Binding-site contacts:
Ligand atom O7 contacts residue PHE120 of chain 1.B at 4.1 Å.
Ligand atom O7 contacts residue ASN122 of chain 1.B at 3.2 Å (h-bond).
Ligand atom C5 contacts residue PHE120 of chain 1.B at 4.5 Å (hydrophobic).
Ligand atom C6 contacts residue PHE120 of chain 1.B at 3.7 Å (hydrophobic).
Ligand atom C5 contacts residue ASP166 of chain 1.B at 3.7 Å.
Ligand atom O5 contacts residue PHE120 of chain 1.B at 4.3 Å.
Ligand atom O7 contacts residue THR124 of chain 1.B at 4.4 Å.
Ligand atom N2 contacts residue ASN122 of chain 1.B at 2.8 Å (h-bond).
Ligand atom C4 contacts residue ASN122 of chain 1.B at 4.3 Å.
Ligand atom C2 contacts residue ASN122 of chain 1.B at 2.4 Å.
Ligand atom C2 contacts residue THR124 of chain 1.B at 4.1 Å.
Ligand atom C5 contacts residue THR124 of chain 1.B at 4.1 Å.
Ligand atom C8 contacts residue ASN122 of chain 1.B at 4.4 Å.
Ligand atom C5 contacts residue ASN122 of chain 1.B at 3.7 Å.
Ligand atom C3 contacts residue ASN122 of chain 1.B at 3.8 Å.
Ligand atom O4 contacts residue ASP166 of chain 1.B at 4.4 Å.
Ligand atom C1 contacts residue ASN122 of chain 1.B at 1.4 Å.
Ligand atom C1 contacts residue THR124 of chain 1.B at 3.5 Å.
Ligand atom O6 contacts residue PHE120 of chain 1.B at 4.3 Å.
Ligand atom C3 contacts residue THR124 of chain 1.B at 4.4 Å.
Ligand atom C8 contacts residue PHE120 of chain 1.B at 3.5 Å (hydrophobic).
Ligand atom C8 contacts residue LEU126 of chain 1.B at 4.3 Å (hydrophobic).
Ligand atom C7 contacts residue ASN122 of chain 1.B at 3.2 Å.
Ligand atom O5 contacts residue ASN122 of chain 1.B at 2.5 Å (h-bond).
Ligand atom C7 contacts residue PHE120 of chain 1.B at 4.2 Å (hydrophobic).
Ligand atom N2 contacts residue THR124 of chain 1.B at 3.9 Å.
Ligand atom O5 contacts residue THR124 of chain 1.B at 4.1 Å.
Ligand atom C6 contacts residue ASP166 of chain 1.B at 3.6 Å.

A protein and the small-molecule ligand that binds it are described below.
Small molecule (SMILES): CC(=O)N[C@H]1[C@H](O[C@H]2[C@H](O)[C@@H](NC(C)=O)CO[C@@H]2CO)O[C@H](CO)[C@@H](O[C@@H]2O[C@H](CO)[C@@H](O)[C@H](O[C@H]3O[C@H](CO)[C@@H](O)[C@H](O)[C@@H]3O)[C@@H]2O)[C@@H]1O

Sequence of chain 1.B:
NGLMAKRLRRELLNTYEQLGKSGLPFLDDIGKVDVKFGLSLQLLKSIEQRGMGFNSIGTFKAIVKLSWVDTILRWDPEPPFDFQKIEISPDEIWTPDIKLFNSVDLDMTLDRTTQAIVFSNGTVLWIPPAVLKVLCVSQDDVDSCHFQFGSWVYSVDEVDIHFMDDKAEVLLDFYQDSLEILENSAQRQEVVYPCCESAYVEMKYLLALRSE